A small-molecule ligand and the protein it binds are described below.
Small molecule (SMILES): CC(=O)N[C@H]1[C@H](O[C@H]2[C@H](O)[C@@H](NC(C)=O)CO[C@@H]2CO)O[C@H](CO)[C@@H](O[C@@H]2O[C@H](CO)[C@@H](O)[C@H](O[C@H]3O[C@H](CO)[C@@H](O)[C@H](O)[C@@H]3O[C@H]3O[C@H](CO)[C@@H](O)[C@H](O)[C@@H]3O[C@H]3O[C@H](CO)[C@@H](O)[C@H](O)[C@@H]3O)[C@@H]2O)[C@@H]1O

Sequence of chain 1.A:
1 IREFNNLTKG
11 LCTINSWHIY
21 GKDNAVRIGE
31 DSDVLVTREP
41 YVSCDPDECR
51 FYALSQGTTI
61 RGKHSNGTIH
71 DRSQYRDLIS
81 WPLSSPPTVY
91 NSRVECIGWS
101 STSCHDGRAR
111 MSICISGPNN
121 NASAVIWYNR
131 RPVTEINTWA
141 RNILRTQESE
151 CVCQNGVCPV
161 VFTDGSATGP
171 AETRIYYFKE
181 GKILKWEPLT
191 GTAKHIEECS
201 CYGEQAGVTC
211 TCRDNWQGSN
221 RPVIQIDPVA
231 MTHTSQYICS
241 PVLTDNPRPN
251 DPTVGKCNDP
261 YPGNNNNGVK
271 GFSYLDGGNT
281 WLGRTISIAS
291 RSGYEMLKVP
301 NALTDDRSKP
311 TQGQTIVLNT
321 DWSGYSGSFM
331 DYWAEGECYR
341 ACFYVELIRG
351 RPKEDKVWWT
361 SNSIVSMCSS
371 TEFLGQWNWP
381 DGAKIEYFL

Sequence of chain 2.A:
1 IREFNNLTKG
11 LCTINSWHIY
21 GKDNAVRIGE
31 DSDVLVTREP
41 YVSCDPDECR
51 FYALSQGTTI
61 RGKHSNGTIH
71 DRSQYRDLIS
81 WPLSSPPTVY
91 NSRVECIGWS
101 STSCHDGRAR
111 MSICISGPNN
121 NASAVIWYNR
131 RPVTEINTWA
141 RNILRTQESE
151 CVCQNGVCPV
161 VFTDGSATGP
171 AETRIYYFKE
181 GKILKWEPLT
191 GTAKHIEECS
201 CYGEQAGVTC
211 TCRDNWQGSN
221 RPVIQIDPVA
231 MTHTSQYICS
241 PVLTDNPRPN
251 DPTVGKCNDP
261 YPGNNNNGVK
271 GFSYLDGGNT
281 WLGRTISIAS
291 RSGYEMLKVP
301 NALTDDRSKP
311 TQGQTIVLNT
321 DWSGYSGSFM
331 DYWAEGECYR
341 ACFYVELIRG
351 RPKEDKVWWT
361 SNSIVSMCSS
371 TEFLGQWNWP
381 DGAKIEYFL

Binding-site contacts:
Ligand atom O4 contacts residue ASP251 of chain 1.A at 3.1 Å (salt-bridge).
Ligand atom C1 contacts residue ASN121 of chain 2.A at 1.5 Å.
Ligand atom C6 contacts residue PRO310 of chain 1.A at 3.4 Å (hydrophobic).
Ligand atom O5 contacts residue ASP251 of chain 1.A at 3.1 Å (salt-bridge).
Ligand atom C3 contacts residue GLY313 of chain 1.A at 3.4 Å.
Ligand atom O7 contacts residue ASN121 of chain 2.A at 3.4 Å (h-bond).
Ligand atom C8 contacts residue GLN312 of chain 1.A at 3.6 Å.
Ligand atom O3 contacts residue ASN250 of chain 1.A at 2.9 Å.
Ligand atom O5 contacts residue GLY375 of chain 1.A at 3.4 Å.
Ligand atom C2 contacts residue ASN121 of chain 2.A at 2.4 Å.
Ligand atom C8 contacts residue PHE373 of chain 1.A at 3.4 Å (hydrophobic).
Ligand atom C6 contacts residue LEU374 of chain 1.A at 3.3 Å (hydrophobic).
Ligand atom O3 contacts residue ARG284 of chain 1.A at 2.6 Å (salt-bridge).
Ligand atom O6 contacts residue GLN376 of chain 1.A at 3.0 Å.
Ligand atom O6 contacts residue ASP251 of chain 1.A at 2.9 Å (salt-bridge).
Ligand atom C4 contacts residue GLU295 of chain 1.A at 3.6 Å.
Ligand atom C3 contacts residue ASP251 of chain 1.A at 3.5 Å.
Ligand atom C6 contacts residue THR311 of chain 1.A at 3.6 Å.
Ligand atom O3 contacts residue GLN312 of chain 1.A at 3.5 Å.
Ligand atom O5 contacts residue GLY313 of chain 1.A at 3.6 Å.
Ligand atom O4 contacts residue ARG248 of chain 1.A at 3.0 Å (salt-bridge).
Ligand atom O5 contacts residue ASN121 of chain 2.A at 2.5 Å (h-bond).
Ligand atom O6 contacts residue ILE286 of chain 1.A at 3.0 Å (h-bond).
Ligand atom C3 contacts residue GLU295 of chain 1.A at 3.1 Å.
Ligand atom N2 contacts residue ASN121 of chain 2.A at 2.7 Å (h-bond).
Ligand atom O2 contacts residue ASN250 of chain 1.A at 3.1 Å (h-bond).
Ligand atom O4 contacts residue LYS309 of chain 1.A at 3.5 Å (salt-bridge).
Ligand atom C8 contacts residue ASN120 of chain 2.A at 3.6 Å.
Ligand atom O3 contacts residue ASP251 of chain 1.A at 2.9 Å (salt-bridge).
Ligand atom O3 contacts residue GLY313 of chain 1.A at 3.1 Å (h-bond).
Ligand atom O6 contacts residue LYS309 of chain 1.A at 3.2 Å (salt-bridge).
Ligand atom O6 contacts residue VAL242 of chain 1.A at 3.6 Å.
Ligand atom C6 contacts residue ILE286 of chain 1.A at 3.5 Å (hydrophobic).
Ligand atom C7 contacts residue ASN121 of chain 2.A at 3.3 Å.
Ligand atom O3 contacts residue GLU295 of chain 1.A at 2.7 Å (salt-bridge).
Ligand atom O2 contacts residue GLY313 of chain 1.A at 3.3 Å.
Ligand atom O4 contacts residue ILE288 of chain 1.A at 3.6 Å.
Ligand atom O5 contacts residue GLN376 of chain 1.A at 3.4 Å (h-bond).
Ligand atom O4 contacts residue GLU295 of chain 1.A at 2.8 Å (salt-bridge).
Ligand atom O4 contacts residue ARG284 of chain 1.A at 3.5 Å (salt-bridge).

Sequence of chain 1.C:
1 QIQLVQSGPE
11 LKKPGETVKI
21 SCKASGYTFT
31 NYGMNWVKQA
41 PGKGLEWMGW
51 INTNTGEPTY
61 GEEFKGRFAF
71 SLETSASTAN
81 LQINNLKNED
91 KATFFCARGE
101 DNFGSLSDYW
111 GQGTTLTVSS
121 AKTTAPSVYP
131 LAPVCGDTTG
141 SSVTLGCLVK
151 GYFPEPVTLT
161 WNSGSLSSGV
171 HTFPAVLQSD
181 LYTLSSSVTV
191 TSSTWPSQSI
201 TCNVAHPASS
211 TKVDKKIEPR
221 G